Sequence of chain 1.A:
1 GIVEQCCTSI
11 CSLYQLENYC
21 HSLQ

The small molecule below binds the protein below.
Small molecule (SMILES): CC(=O)N[C@@H]1[C@@H](O)[C@H](O)[C@@H](CO)O[C@H]1O

Sequence of chain 1.D:
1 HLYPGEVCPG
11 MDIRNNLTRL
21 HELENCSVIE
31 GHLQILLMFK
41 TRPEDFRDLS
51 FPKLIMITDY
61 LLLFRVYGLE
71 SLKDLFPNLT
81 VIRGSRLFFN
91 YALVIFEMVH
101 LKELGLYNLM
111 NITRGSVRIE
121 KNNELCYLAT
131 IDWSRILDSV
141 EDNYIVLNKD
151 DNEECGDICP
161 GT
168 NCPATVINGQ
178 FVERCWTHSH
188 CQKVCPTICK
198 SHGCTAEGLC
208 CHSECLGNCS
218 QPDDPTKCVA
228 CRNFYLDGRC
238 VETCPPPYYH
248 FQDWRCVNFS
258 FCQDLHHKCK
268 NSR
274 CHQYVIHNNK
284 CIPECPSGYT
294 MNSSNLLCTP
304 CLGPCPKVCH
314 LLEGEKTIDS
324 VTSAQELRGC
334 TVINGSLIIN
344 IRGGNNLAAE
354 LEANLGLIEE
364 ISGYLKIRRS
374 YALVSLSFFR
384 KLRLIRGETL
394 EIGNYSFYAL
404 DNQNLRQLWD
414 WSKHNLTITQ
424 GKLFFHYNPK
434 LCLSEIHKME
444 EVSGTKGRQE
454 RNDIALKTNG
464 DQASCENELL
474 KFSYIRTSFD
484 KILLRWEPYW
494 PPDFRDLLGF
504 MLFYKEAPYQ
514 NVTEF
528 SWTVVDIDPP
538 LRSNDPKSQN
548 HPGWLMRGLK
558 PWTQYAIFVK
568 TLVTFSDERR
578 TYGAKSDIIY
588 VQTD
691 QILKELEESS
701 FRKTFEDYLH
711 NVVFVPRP

Binding-site contacts:
Ligand atom C1 contacts residue ASN16 of chain 1.D at 1.4 Å.
Ligand atom C5 contacts residue ASN16 of chain 1.D at 3.7 Å.
Ligand atom C6 contacts residue ASN15 of chain 1.D at 3.4 Å.
Ligand atom O6 contacts residue GLN24 of chain 1.A at 3.8 Å.
Ligand atom C7 contacts residue ASN16 of chain 1.D at 3.3 Å.
Ligand atom C1 contacts residue ASN15 of chain 1.D at 4.0 Å.
Ligand atom O5 contacts residue ASN16 of chain 1.D at 2.4 Å (h-bond).
Ligand atom C3 contacts residue ASN16 of chain 1.D at 3.8 Å.
Ligand atom O7 contacts residue ASN16 of chain 1.D at 3.4 Å (h-bond).
Ligand atom C2 contacts residue ASN16 of chain 1.D at 2.4 Å.
Ligand atom O5 contacts residue ASN15 of chain 1.D at 2.9 Å (h-bond).
Ligand atom C6 contacts residue GLN24 of chain 1.A at 4.5 Å.
Ligand atom C5 contacts residue ASN15 of chain 1.D at 3.7 Å.
Ligand atom C4 contacts residue ASN16 of chain 1.D at 4.2 Å.
Ligand atom O6 contacts residue ASN15 of chain 1.D at 3.3 Å (h-bond).
Ligand atom O6 contacts residue ARG14 of chain 1.D at 4.4 Å.
Ligand atom C8 contacts residue ASN16 of chain 1.D at 4.4 Å.
Ligand atom N2 contacts residue ASN16 of chain 1.D at 2.8 Å (h-bond).